Sequence of chain 1.A:
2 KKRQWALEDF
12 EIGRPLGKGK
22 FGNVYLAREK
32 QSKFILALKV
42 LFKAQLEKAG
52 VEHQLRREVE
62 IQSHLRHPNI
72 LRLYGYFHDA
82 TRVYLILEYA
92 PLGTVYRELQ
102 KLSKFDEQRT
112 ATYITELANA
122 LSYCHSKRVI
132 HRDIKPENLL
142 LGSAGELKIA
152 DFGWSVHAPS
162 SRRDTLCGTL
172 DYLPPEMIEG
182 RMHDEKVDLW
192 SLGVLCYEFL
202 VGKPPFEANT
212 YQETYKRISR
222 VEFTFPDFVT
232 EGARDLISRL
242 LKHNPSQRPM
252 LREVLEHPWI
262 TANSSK

Binding-site contacts:
Ligand atom N01 contacts residue ALA91 of chain 1.A at 3.0 Å (h-bond).
Ligand atom C05 contacts residue GLU89 of chain 1.A at 3.2 Å.
Ligand atom C17 contacts residue ALA91 of chain 1.A at 3.1 Å (hydrophobic).
Ligand atom N01 contacts residue LEU141 of chain 1.A at 3.6 Å.
Ligand atom C05 contacts residue LEU141 of chain 1.A at 3.6 Å (hydrophobic).
Ligand atom C17 contacts residue GLY94 of chain 1.A at 3.7 Å.
Ligand atom C07 contacts residue VAL25 of chain 1.A at 3.7 Å (hydrophobic).
Ligand atom C08 contacts residue LEU141 of chain 1.A at 3.5 Å (hydrophobic).
Ligand atom N04 contacts residue ALA91 of chain 1.A at 2.6 Å (h-bond).
Ligand atom C06 contacts residue ALA91 of chain 1.A at 3.7 Å (hydrophobic).
Ligand atom N03 contacts residue VAL25 of chain 1.A at 3.5 Å.
Ligand atom C05 contacts residue LEU72 of chain 1.A at 3.8 Å (hydrophobic).
Ligand atom C21 contacts residue GLY94 of chain 1.A at 3.6 Å.
Ligand atom N02 contacts residue LEU141 of chain 1.A at 3.4 Å.
Ligand atom F26 contacts residue LEU141 of chain 1.A at 3.3 Å.
Ligand atom C06 contacts residue LEU17 of chain 1.A at 3.8 Å (hydrophobic).
Ligand atom C18 contacts residue ARG15 of chain 1.A at 3.5 Å.
Ligand atom O24 contacts residue ARG15 of chain 1.A at 3.0 Å (salt-bridge).
Ligand atom C11 contacts residue LEU17 of chain 1.A at 3.6 Å (hydrophobic).
Ligand atom C05 contacts residue ALA38 of chain 1.A at 3.6 Å (hydrophobic).
Ligand atom F27 contacts residue GLU138 of chain 1.A at 2.8 Å.
Ligand atom C20 contacts residue LEU17 of chain 1.A at 3.8 Å (hydrophobic).
Ligand atom F26 contacts residue ALA151 of chain 1.A at 3.6 Å.
Ligand atom O24 contacts residue ARG98 of chain 1.A at 3.5 Å (salt-bridge).
Ligand atom C20 contacts residue GLY94 of chain 1.A at 3.6 Å.
Ligand atom C16 contacts residue ALA91 of chain 1.A at 3.2 Å (hydrophobic).
Ligand atom C11 contacts residue GLY18 of chain 1.A at 3.7 Å.
Ligand atom F28 contacts residue ALA151 of chain 1.A at 3.5 Å.
Ligand atom C22 contacts residue ARG98 of chain 1.A at 3.6 Å.
Ligand atom C06 contacts residue LEU141 of chain 1.A at 3.6 Å (hydrophobic).
Ligand atom N04 contacts residue LEU141 of chain 1.A at 3.8 Å.
Ligand atom N01 contacts residue TYR90 of chain 1.A at 3.8 Å.
Ligand atom F28 contacts residue ASP152 of chain 1.A at 3.4 Å.
Ligand atom C19 contacts residue GLY94 of chain 1.A at 3.6 Å.
Ligand atom C05 contacts residue ALA91 of chain 1.A at 3.8 Å (hydrophobic).
Ligand atom C07 contacts residue LEU141 of chain 1.A at 3.6 Å (hydrophobic).
Ligand atom C18 contacts residue GLY94 of chain 1.A at 3.6 Å.
Ligand atom C09 contacts residue VAL25 of chain 1.A at 3.8 Å (hydrophobic).
Ligand atom C16 contacts residue GLY94 of chain 1.A at 3.7 Å.
Ligand atom O23 contacts residue ARG98 of chain 1.A at 3.1 Å (salt-bridge).

This small molecule binds to this protein.
Small molecule (SMILES): O=C(O)c1ccc(Nc2nccc(Nc3ccccc3OC(F)(F)F)n2)cc1